Binding-site contacts:
Ligand atom CG contacts residue GLU222 of chain 2.B at 3.5 Å.
Ligand atom OE1 contacts residue THR172 of chain 2.B at 3.1 Å (h-bond).
Ligand atom N contacts residue TYR90 of chain 2.B at 4.1 Å.
Ligand atom O contacts residue GLY170 of chain 2.B at 3.2 Å.
Ligand atom C contacts residue TYR90 of chain 2.B at 3.8 Å (hydrophobic).
Ligand atom CA contacts residue THR120 of chain 2.B at 3.3 Å.
Ligand atom N contacts residue PRO118 of chain 2.B at 2.9 Å (h-bond).
Ligand atom N contacts residue TYR249 of chain 2.B at 3.7 Å.
Ligand atom CD contacts residue THR172 of chain 2.B at 3.2 Å.
Ligand atom OE2 contacts residue GLU222 of chain 2.B at 3.8 Å.
Ligand atom N contacts residue THR120 of chain 2.B at 2.8 Å (h-bond).
Ligand atom OE1 contacts residue LEU167 of chain 2.B at 4.2 Å.
Ligand atom CD contacts residue LEU167 of chain 2.B at 3.9 Å (hydrophobic).
Ligand atom N contacts residue SER171 of chain 2.B at 4.1 Å.
Ligand atom OXT contacts residue TYR90 of chain 2.B at 3.6 Å.
Ligand atom CB contacts residue TYR90 of chain 2.B at 3.6 Å (hydrophobic).
Ligand atom OXT contacts residue LEU119 of chain 2.B at 3.6 Å.
Ligand atom OXT contacts residue PRO118 of chain 2.B at 3.8 Å.
Ligand atom OE1 contacts residue SER171 of chain 2.B at 3.4 Å (h-bond).
Ligand atom C contacts residue ARG125 of chain 2.B at 3.5 Å.
Ligand atom CA contacts residue TYR90 of chain 2.B at 4.2 Å (hydrophobic).
Ligand atom O contacts residue TYR90 of chain 2.B at 3.5 Å.
Ligand atom CB contacts residue GLU222 of chain 2.B at 4.0 Å.
Ligand atom C contacts residue THR120 of chain 2.B at 3.5 Å.
Ligand atom OXT contacts residue THR120 of chain 2.B at 2.8 Å (h-bond).
Ligand atom O contacts residue ARG125 of chain 2.B at 2.8 Å (salt-bridge).
Ligand atom CD contacts residue GLU222 of chain 2.B at 4.0 Å.
Ligand atom OE1 contacts residue GLY170 of chain 2.B at 3.8 Å.
Ligand atom OXT contacts residue SER171 of chain 2.B at 4.0 Å.
Ligand atom C contacts residue SER171 of chain 2.B at 3.4 Å.
Ligand atom CG contacts residue LEU167 of chain 2.B at 3.5 Å (hydrophobic).
Ligand atom OXT contacts residue ARG125 of chain 2.B at 2.8 Å (salt-bridge).
Ligand atom CA contacts residue SER171 of chain 2.B at 3.3 Å.
Ligand atom O contacts residue SER171 of chain 2.B at 2.8 Å (h-bond).
Ligand atom CG contacts residue TYR90 of chain 2.B at 4.3 Å (hydrophobic).
Ligand atom CA contacts residue GLU222 of chain 2.B at 3.4 Å.
Ligand atom CB contacts residue LEU167 of chain 2.B at 3.9 Å (hydrophobic).
Ligand atom OE2 contacts residue THR172 of chain 2.B at 2.7 Å (h-bond).
Ligand atom N contacts residue GLU222 of chain 2.B at 2.7 Å (salt-bridge).
Ligand atom CA contacts residue PRO118 of chain 2.B at 4.1 Å (hydrophobic).

This protein binds this small molecule.
Small molecule (SMILES): N[C@@H](CCC(=O)O)C(=O)O

Sequence of chain 2.B:
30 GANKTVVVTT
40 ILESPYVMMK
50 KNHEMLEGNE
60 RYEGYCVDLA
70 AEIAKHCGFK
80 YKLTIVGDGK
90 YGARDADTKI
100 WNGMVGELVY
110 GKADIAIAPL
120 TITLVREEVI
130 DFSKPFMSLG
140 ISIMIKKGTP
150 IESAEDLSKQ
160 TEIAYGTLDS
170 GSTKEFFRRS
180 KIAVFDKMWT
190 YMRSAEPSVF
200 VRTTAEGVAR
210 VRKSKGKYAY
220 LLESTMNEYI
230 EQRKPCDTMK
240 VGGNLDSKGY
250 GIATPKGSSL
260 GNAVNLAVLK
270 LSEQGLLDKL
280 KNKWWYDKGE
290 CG